Sequence of chain 1.A:
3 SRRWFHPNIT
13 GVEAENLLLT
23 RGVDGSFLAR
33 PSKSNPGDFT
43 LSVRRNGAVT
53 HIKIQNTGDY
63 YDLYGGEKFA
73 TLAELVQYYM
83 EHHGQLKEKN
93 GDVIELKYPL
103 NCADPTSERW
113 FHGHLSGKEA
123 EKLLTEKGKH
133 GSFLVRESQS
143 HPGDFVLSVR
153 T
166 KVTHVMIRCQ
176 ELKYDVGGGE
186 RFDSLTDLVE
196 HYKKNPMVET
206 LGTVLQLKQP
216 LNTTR

Binding-site contacts:
Ligand atom C contacts residue LYS89 of chain 1.A at 3.9 Å.
Ligand atom CB contacts residue HIS53 of chain 1.A at 3.7 Å.
Ligand atom CA contacts residue HIS53 of chain 1.A at 3.3 Å.
Ligand atom CD1 contacts residue HIS53 of chain 1.A at 3.8 Å.
Ligand atom O2P contacts residue LYS35 of chain 1.A at 2.7 Å (salt-bridge).
Ligand atom O3P contacts residue ARG32 of chain 1.A at 2.8 Å (salt-bridge).
Ligand atom O contacts residue LYS89 of chain 1.A at 3.8 Å.
Ligand atom CB contacts residue HIS53 of chain 1.A at 3.7 Å.
Ligand atom O2P contacts residue SER36 of chain 1.A at 4.1 Å.
Ligand atom CA contacts residue LYS89 of chain 1.A at 3.4 Å.
Ligand atom CE1 contacts residue LYS55 of chain 1.A at 4.0 Å.
Ligand atom O2P contacts residue PRO33 of chain 1.A at 3.7 Å.
Ligand atom C contacts residue HIS53 of chain 1.A at 3.5 Å.
Ligand atom N contacts residue GLU17 of chain 1.A at 3.7 Å.
Ligand atom O2P contacts residue THR42 of chain 1.A at 3.1 Å (h-bond).
Ligand atom P contacts residue SER34 of chain 1.A at 4.0 Å.
Ligand atom CZ contacts residue THR42 of chain 1.A at 4.1 Å.
Ligand atom O1P contacts residue SER36 of chain 1.A at 2.6 Å (h-bond).
Ligand atom OH contacts residue SER36 of chain 1.A at 3.9 Å.
Ligand atom P contacts residue LYS35 of chain 1.A at 3.6 Å.
Ligand atom CD2 contacts residue HIS53 of chain 1.A at 4.0 Å.
Ligand atom CB contacts residue LYS89 of chain 1.A at 3.9 Å.
Ligand atom P contacts residue THR42 of chain 1.A at 3.9 Å.
Ligand atom C contacts residue HIS53 of chain 1.A at 4.0 Å.
Ligand atom N contacts residue HIS53 of chain 1.A at 3.0 Å (h-bond).
Ligand atom P contacts residue ARG32 of chain 1.A at 3.7 Å.
Ligand atom O2P contacts residue ARG32 of chain 1.A at 2.9 Å (salt-bridge).
Ligand atom CB contacts residue THR52 of chain 1.A at 3.6 Å.
Ligand atom CA contacts residue HIS53 of chain 1.A at 3.8 Å.
Ligand atom O contacts residue HIS53 of chain 1.A at 3.3 Å.
Ligand atom P contacts residue SER36 of chain 1.A at 3.9 Å.
Ligand atom CA contacts residue GLU17 of chain 1.A at 3.2 Å.
Ligand atom O2P contacts residue SER34 of chain 1.A at 3.1 Å.
Ligand atom OH contacts residue THR42 of chain 1.A at 3.5 Å (h-bond).
Ligand atom CG contacts residue HIS53 of chain 1.A at 3.8 Å.
Ligand atom O contacts residue LYS89 of chain 1.A at 3.6 Å.
Ligand atom O1P contacts residue LYS35 of chain 1.A at 3.2 Å (salt-bridge).
Ligand atom OH contacts residue SER34 of chain 1.A at 3.9 Å.
Ligand atom O1P contacts residue SER34 of chain 1.A at 4.0 Å.
Ligand atom CB contacts residue GLU17 of chain 1.A at 4.1 Å.

This protein binds this small molecule.
Small molecule (SMILES): C[C@H](NC(=O)[C@H](C)NC(=O)[C@H](Cc1ccc(OP(=O)(O)O)cc1)NC(=O)[C@H](C)NC(=O)[C@@H]1CCCN1)C(=O)N[C@@H](C)C(=O)N[C@@H](C)C=O